Sequence of chain 1.B:
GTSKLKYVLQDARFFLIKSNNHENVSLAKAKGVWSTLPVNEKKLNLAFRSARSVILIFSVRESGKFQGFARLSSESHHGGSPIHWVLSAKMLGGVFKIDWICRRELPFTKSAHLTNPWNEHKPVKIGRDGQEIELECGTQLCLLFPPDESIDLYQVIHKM

Binding-site contacts:
Ligand atom N02 contacts residue LEU113 of chain 1.B at 3.9 Å.
Ligand atom N05 contacts residue LYS35 of chain 1.B at 4.2 Å.
Ligand atom C07 contacts residue ASP150 of chain 1.B at 3.5 Å.
Ligand atom C08 contacts residue ARG78 of chain 1.B at 3.8 Å.
Ligand atom C04 contacts residue SER52 of chain 1.B at 4.2 Å.
Ligand atom N06 contacts residue ASP150 of chain 1.B at 2.6 Å (salt-bridge).
Ligand atom C03 contacts residue ASN41 of chain 1.B at 4.3 Å.
Ligand atom N05 contacts residue ASP150 of chain 1.B at 3.7 Å.
Ligand atom O14 contacts residue ASN41 of chain 1.B at 3.2 Å (h-bond).
Ligand atom C07 contacts residue LYS35 of chain 1.B at 4.3 Å.
Ligand atom N05 contacts residue THR53 of chain 1.B at 3.9 Å.
Ligand atom N02 contacts residue SER52 of chain 1.B at 2.8 Å (h-bond).
Ligand atom C08 contacts residue LEU54 of chain 1.B at 4.0 Å (hydrophobic).
Ligand atom C03 contacts residue SER52 of chain 1.B at 4.0 Å.
Ligand atom N05 contacts residue SER52 of chain 1.B at 3.8 Å.
Ligand atom N06 contacts residue THR53 of chain 1.B at 3.8 Å.
Ligand atom C01 contacts residue TRP51 of chain 1.B at 3.8 Å (hydrophobic).
Ligand atom C03 contacts residue TRP51 of chain 1.B at 4.0 Å (hydrophobic).
Ligand atom C07 contacts residue ARG78 of chain 1.B at 4.4 Å.
Ligand atom C03 contacts residue LEU113 of chain 1.B at 4.3 Å (hydrophobic).
Ligand atom C01 contacts residue ASN41 of chain 1.B at 4.0 Å.
Ligand atom N06 contacts residue LYS35 of chain 1.B at 4.0 Å.
Ligand atom C04 contacts residue LEU113 of chain 1.B at 4.2 Å (hydrophobic).
Ligand atom C01 contacts residue TRP102 of chain 1.B at 3.4 Å (hydrophobic).
Ligand atom C08 contacts residue ASP150 of chain 1.B at 3.8 Å.
Ligand atom N02 contacts residue TRP51 of chain 1.B at 3.5 Å.
Ligand atom O14 contacts residue TRP51 of chain 1.B at 4.4 Å.
Ligand atom C01 contacts residue LEU113 of chain 1.B at 3.9 Å (hydrophobic).
Ligand atom C10 contacts residue LEU113 of chain 1.B at 4.5 Å (hydrophobic).
Ligand atom C09 contacts residue LEU54 of chain 1.B at 4.3 Å (hydrophobic).
Ligand atom C09 contacts residue ARG78 of chain 1.B at 4.1 Å.
Ligand atom N05 contacts residue TRP51 of chain 1.B at 4.0 Å.
Ligand atom C01 contacts residue SER52 of chain 1.B at 3.5 Å.
Ligand atom C04 contacts residue TRP51 of chain 1.B at 4.3 Å (hydrophobic).

The small molecule below binds the protein below.
Small molecule (SMILES): CNC(=O)c1n[nH]c2ccc(Br)cc12